Binding-site contacts:
Ligand atom O5 contacts residue ASN116 of chain 1.E at 2.4 Å (h-bond).
Ligand atom O3 contacts residue TYR133 of chain 1.E at 4.5 Å.
Ligand atom C3 contacts residue ASN116 of chain 1.E at 3.8 Å.
Ligand atom C1 contacts residue ASN116 of chain 1.E at 1.4 Å.
Ligand atom C7 contacts residue ASN116 of chain 1.E at 4.0 Å.
Ligand atom C3 contacts residue TYR133 of chain 1.E at 4.0 Å (hydrophobic).
Ligand atom C5 contacts residue ASN116 of chain 1.E at 3.6 Å.
Ligand atom O4 contacts residue TYR133 of chain 1.E at 3.8 Å.
Ligand atom C2 contacts residue ASN116 of chain 1.E at 2.5 Å.
Ligand atom C8 contacts residue ASP288 of chain 1.E at 3.9 Å.
Ligand atom C4 contacts residue ASN116 of chain 1.E at 4.3 Å.
Ligand atom N2 contacts residue ASP288 of chain 1.E at 4.5 Å.
Ligand atom N2 contacts residue TYR133 of chain 1.E at 4.1 Å.
Ligand atom N2 contacts residue ASN116 of chain 1.E at 2.8 Å (h-bond).
Ligand atom C7 contacts residue ASP288 of chain 1.E at 4.4 Å.

Sequence of chain 1.E:
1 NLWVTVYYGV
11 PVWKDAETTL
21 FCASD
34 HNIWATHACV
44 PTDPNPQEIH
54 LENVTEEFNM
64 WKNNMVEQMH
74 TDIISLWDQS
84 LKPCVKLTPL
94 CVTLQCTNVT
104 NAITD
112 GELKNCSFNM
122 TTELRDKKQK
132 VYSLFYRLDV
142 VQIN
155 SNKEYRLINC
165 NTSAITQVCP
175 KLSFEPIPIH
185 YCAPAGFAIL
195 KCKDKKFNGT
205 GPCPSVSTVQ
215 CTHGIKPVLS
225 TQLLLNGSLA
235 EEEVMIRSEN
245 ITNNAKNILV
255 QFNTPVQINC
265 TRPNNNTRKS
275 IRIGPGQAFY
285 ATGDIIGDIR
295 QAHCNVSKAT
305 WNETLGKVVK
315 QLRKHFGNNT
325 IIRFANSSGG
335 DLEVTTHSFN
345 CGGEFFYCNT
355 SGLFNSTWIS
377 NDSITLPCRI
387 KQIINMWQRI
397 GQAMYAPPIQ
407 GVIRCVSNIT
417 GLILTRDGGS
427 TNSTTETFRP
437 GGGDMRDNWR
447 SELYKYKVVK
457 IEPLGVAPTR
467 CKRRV

A protein and the small-molecule ligand that binds it are described below.
Small molecule (SMILES): CC(=O)N[C@H]1[C@H](O[C@H]2[C@H](O)[C@@H](NC(C)=O)CO[C@@H]2CO)O[C@H](CO)[C@@H](O[C@@H]2O[C@H](CO)[C@@H](O)[C@H](O)[C@@H]2O)[C@@H]1O